Sequence of chain 1.B:
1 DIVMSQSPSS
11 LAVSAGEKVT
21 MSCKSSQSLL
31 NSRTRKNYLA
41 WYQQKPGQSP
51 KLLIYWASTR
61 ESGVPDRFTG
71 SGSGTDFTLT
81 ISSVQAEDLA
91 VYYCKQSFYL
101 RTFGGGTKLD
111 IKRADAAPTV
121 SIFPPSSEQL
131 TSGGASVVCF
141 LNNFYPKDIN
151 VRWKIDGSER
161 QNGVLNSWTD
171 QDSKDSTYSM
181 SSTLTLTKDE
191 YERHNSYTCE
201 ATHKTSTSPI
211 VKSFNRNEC

Binding-site contacts:
Ligand atom O4 contacts residue GLN43 of chain 1.A at 3.8 Å.
Ligand atom O6 contacts residue GLU46 of chain 1.A at 3.9 Å.
Ligand atom C1 contacts residue LYS63 of chain 1.A at 4.5 Å.
Ligand atom C2 contacts residue LEU45 of chain 1.A at 3.9 Å (hydrophobic).
Ligand atom C6 contacts residue ARG40 of chain 1.A at 4.0 Å.
Ligand atom O3 contacts residue LEU45 of chain 1.A at 4.1 Å.
Ligand atom O3 contacts residue GLY44 of chain 1.A at 3.7 Å.
Ligand atom C2 contacts residue GLU46 of chain 1.A at 4.3 Å.
Ligand atom O2 contacts residue LEU45 of chain 1.A at 4.5 Å.
Ligand atom O3 contacts residue GLY105 of chain 1.B at 3.8 Å.
Ligand atom O4 contacts residue GLY44 of chain 1.A at 3.0 Å (h-bond).
Ligand atom O1 contacts residue GLU46 of chain 1.A at 4.4 Å.
Ligand atom C3 contacts residue GLY44 of chain 1.A at 4.4 Å.
Ligand atom O3 contacts residue LYS63 of chain 1.A at 4.3 Å.
Ligand atom C3 contacts residue LEU45 of chain 1.A at 4.5 Å (hydrophobic).
Ligand atom O5 contacts residue GLU46 of chain 1.A at 3.5 Å (salt-bridge).
Ligand atom C2 contacts residue LYS63 of chain 1.A at 4.0 Å.
Ligand atom O3 contacts residue GLY104 of chain 1.B at 4.3 Å.
Ligand atom C4 contacts residue GLY44 of chain 1.A at 3.6 Å.
Ligand atom O6 contacts residue ARG40 of chain 1.A at 2.7 Å (salt-bridge).
Ligand atom C6 contacts residue GLN43 of chain 1.A at 4.0 Å.
Ligand atom O2 contacts residue PHE103 of chain 1.B at 4.5 Å.
Ligand atom C1 contacts residue GLU46 of chain 1.A at 3.7 Å.

Sequence of chain 1.A:
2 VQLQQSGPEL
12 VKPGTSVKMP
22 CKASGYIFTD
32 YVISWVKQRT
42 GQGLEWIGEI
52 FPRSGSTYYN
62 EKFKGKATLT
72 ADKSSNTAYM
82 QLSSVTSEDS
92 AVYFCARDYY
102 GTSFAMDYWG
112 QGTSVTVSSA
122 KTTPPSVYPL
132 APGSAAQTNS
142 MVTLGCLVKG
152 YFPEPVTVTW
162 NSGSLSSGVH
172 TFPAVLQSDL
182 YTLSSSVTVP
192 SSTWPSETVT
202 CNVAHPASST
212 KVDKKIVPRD

This protein binds this small molecule.
Small molecule (SMILES): OC[C@H]1O[C@H](O[C@H]2O[C@H](CO)[C@@H](O)[C@H](O)[C@H]2O)[C@H](O)[C@@H](O)[C@@H]1O